A protein and the small-molecule ligand that binds it are described below.
Small molecule (SMILES): CO[C@H]1O[C@H](CO)[C@@H](O)[C@H](O)[C@@H]1O

Sequence of chain 1.A:
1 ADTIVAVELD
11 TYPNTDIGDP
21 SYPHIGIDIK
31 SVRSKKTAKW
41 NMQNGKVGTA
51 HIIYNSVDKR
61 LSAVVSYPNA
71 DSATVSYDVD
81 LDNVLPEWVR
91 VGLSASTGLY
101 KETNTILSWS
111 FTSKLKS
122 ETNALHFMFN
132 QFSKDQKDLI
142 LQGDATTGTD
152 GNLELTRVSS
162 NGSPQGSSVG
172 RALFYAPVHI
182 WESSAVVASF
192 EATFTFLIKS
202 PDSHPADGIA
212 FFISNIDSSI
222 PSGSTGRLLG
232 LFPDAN

Binding-site contacts:
Ligand atom C4 contacts residue ASN14 of chain 1.A at 4.0 Å.
Ligand atom C5 contacts residue GLY98 of chain 1.A at 4.5 Å.
Ligand atom O5 contacts residue LEU99 of chain 1.A at 3.1 Å (h-bond).
Ligand atom C6 contacts residue GLY98 of chain 1.A at 4.3 Å.
Ligand atom O6 contacts residue TYR100 of chain 1.A at 3.5 Å (h-bond).
Ligand atom O2 contacts residue GLY98 of chain 1.A at 3.8 Å.
Ligand atom C4 contacts residue GLY227 of chain 1.A at 4.0 Å.
Ligand atom O3 contacts residue GLY227 of chain 1.A at 3.4 Å.
Ligand atom O6 contacts residue ALA207 of chain 1.A at 3.3 Å.
Ligand atom C4 contacts residue ARG228 of chain 1.A at 4.0 Å.
Ligand atom O3 contacts residue THR226 of chain 1.A at 4.4 Å.
Ligand atom C5 contacts residue TYR12 of chain 1.A at 3.8 Å (hydrophobic).
Ligand atom C3 contacts residue ARG228 of chain 1.A at 4.0 Å.
Ligand atom C6 contacts residue TYR100 of chain 1.A at 3.5 Å (hydrophobic).
Ligand atom O5 contacts residue TYR100 of chain 1.A at 4.3 Å.
Ligand atom C3 contacts residue ASN14 of chain 1.A at 4.1 Å.
Ligand atom C6 contacts residue LEU99 of chain 1.A at 3.8 Å (hydrophobic).
Ligand atom C5 contacts residue ASN14 of chain 1.A at 4.4 Å.
Ligand atom O4 contacts residue TYR12 of chain 1.A at 4.0 Å.
Ligand atom C6 contacts residue TYR12 of chain 1.A at 3.8 Å (hydrophobic).
Ligand atom O6 contacts residue THR97 of chain 1.A at 4.2 Å.
Ligand atom C2 contacts residue LEU99 of chain 1.A at 4.4 Å (hydrophobic).
Ligand atom C5 contacts residue LEU99 of chain 1.A at 3.9 Å (hydrophobic).
Ligand atom O6 contacts residue GLY98 of chain 1.A at 3.2 Å (h-bond).
Ligand atom O4 contacts residue ASN14 of chain 1.A at 3.1 Å (h-bond).
Ligand atom O6 contacts residue LEU99 of chain 1.A at 3.6 Å (h-bond).
Ligand atom O3 contacts residue ARG228 of chain 1.A at 3.1 Å (salt-bridge).
Ligand atom C4 contacts residue GLY98 of chain 1.A at 4.2 Å.
Ligand atom O2 contacts residue LEU99 of chain 1.A at 3.7 Å.
Ligand atom O6 contacts residue ASP208 of chain 1.A at 4.0 Å.
Ligand atom O4 contacts residue ARG228 of chain 1.A at 3.3 Å (salt-bridge).
Ligand atom O5 contacts residue GLY98 of chain 1.A at 4.1 Å.
Ligand atom C6 contacts residue ALA207 of chain 1.A at 3.7 Å (hydrophobic).
Ligand atom O4 contacts residue ASP208 of chain 1.A at 3.9 Å.
Ligand atom C3 contacts residue GLY227 of chain 1.A at 4.3 Å.
Ligand atom C1 contacts residue LEU99 of chain 1.A at 4.0 Å (hydrophobic).
Ligand atom O4 contacts residue GLY227 of chain 1.A at 3.8 Å.
Ligand atom C4 contacts residue LEU99 of chain 1.A at 4.4 Å (hydrophobic).